Sequence of chain 1.A:
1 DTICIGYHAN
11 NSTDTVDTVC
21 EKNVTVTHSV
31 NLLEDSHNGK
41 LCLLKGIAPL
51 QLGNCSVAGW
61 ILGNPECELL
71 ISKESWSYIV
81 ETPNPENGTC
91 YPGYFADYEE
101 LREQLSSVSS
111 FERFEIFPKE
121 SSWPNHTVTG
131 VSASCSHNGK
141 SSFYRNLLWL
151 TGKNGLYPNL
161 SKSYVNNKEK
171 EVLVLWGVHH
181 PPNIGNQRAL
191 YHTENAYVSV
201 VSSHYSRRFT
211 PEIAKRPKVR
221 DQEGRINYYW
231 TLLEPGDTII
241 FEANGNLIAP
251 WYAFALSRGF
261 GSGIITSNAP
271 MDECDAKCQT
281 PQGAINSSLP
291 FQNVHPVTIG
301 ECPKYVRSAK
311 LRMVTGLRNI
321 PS

Binding-site contacts:
Ligand atom O5 contacts residue ASN87 of chain 1.A at 2.4 Å (h-bond).
Ligand atom C2 contacts residue GLU86 of chain 1.A at 4.0 Å.
Ligand atom C8 contacts residue CYS135 of chain 1.A at 4.5 Å (hydrophobic).
Ligand atom N2 contacts residue ASN87 of chain 1.A at 2.9 Å (h-bond).
Ligand atom C3 contacts residue ASN87 of chain 1.A at 3.8 Å.
Ligand atom C7 contacts residue ARG220 of chain 1.A at 3.9 Å.
Ligand atom C8 contacts residue ASN87 of chain 1.A at 4.3 Å.
Ligand atom O7 contacts residue GLU86 of chain 1.A at 3.9 Å.
Ligand atom C7 contacts residue ASN87 of chain 1.A at 3.1 Å.
Ligand atom C5 contacts residue ASN87 of chain 1.A at 3.7 Å.
Ligand atom C2 contacts residue ASN87 of chain 1.A at 2.5 Å.
Ligand atom C8 contacts residue ASN64 of chain 1.A at 4.2 Å.
Ligand atom C8 contacts residue GLU66 of chain 1.A at 4.2 Å.
Ligand atom C4 contacts residue ASN87 of chain 1.A at 4.2 Å.
Ligand atom C8 contacts residue CYS90 of chain 1.A at 4.3 Å (hydrophobic).
Ligand atom O7 contacts residue ASN64 of chain 1.A at 4.4 Å.
Ligand atom C8 contacts residue SER136 of chain 1.A at 4.2 Å.
Ligand atom C8 contacts residue ARG220 of chain 1.A at 4.0 Å.
Ligand atom O5 contacts residue GLU86 of chain 1.A at 3.4 Å (salt-bridge).
Ligand atom C8 contacts residue SER134 of chain 1.A at 4.0 Å.
Ligand atom O7 contacts residue ASN87 of chain 1.A at 2.8 Å (h-bond).
Ligand atom C1 contacts residue GLU86 of chain 1.A at 3.6 Å.
Ligand atom C1 contacts residue ASN87 of chain 1.A at 1.4 Å.
Ligand atom N2 contacts residue ARG220 of chain 1.A at 4.4 Å.
Ligand atom O7 contacts residue ARG220 of chain 1.A at 3.4 Å (salt-bridge).
Ligand atom C6 contacts residue GLU86 of chain 1.A at 4.1 Å.
Ligand atom N2 contacts residue GLU66 of chain 1.A at 4.1 Å.
Ligand atom C7 contacts residue GLU66 of chain 1.A at 4.4 Å.

This small molecule binds to this protein.
Small molecule (SMILES): CC(=O)N[C@@H]1[C@@H](O)[C@H](O)[C@@H](CO)O[C@H]1O